Sequence of chain 1.A:
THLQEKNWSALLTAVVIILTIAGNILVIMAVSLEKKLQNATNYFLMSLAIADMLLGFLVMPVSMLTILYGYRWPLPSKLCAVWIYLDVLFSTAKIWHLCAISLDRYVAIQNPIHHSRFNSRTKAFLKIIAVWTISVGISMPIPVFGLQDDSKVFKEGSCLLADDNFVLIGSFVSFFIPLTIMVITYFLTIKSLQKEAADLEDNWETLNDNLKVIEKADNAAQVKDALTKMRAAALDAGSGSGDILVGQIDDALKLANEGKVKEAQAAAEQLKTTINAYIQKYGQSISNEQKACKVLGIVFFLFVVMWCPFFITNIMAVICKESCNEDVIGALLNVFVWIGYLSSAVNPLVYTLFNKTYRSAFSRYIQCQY

Binding-site contacts:
Ligand atom N06 contacts residue ASP89 of chain 1.A at 2.7 Å (salt-bridge).
Ligand atom C15 contacts residue SER93 of chain 1.A at 3.4 Å.
Ligand atom O14 contacts residue THR94 of chain 1.A at 3.6 Å (h-bond).
Ligand atom F20 contacts residue PHE305 of chain 1.A at 3.2 Å.
Ligand atom C27 contacts residue 1PE1 of chain 1.F at 3.7 Å.
Ligand atom C05 contacts residue ASP89 of chain 1.A at 3.2 Å.
Ligand atom C18 contacts residue PHE313 of chain 1.A at 3.7 Å (hydrophobic).
Ligand atom C17 contacts residue TRP309 of chain 1.A at 3.5 Å (hydrophobic).
Ligand atom C05 contacts residue TYR343 of chain 1.A at 3.6 Å (hydrophobic).
Ligand atom C12 contacts residue SER93 of chain 1.A at 3.7 Å.
Ligand atom C07 contacts residue TYR343 of chain 1.A at 3.4 Å (hydrophobic).
Ligand atom C08 contacts residue TRP309 of chain 1.A at 3.5 Å (hydrophobic).
Ligand atom C01 contacts residue SER65 of chain 1.A at 3.2 Å.
Ligand atom C11 contacts residue PHE312 of chain 1.A at 3.7 Å (hydrophobic).
Ligand atom N24 contacts residue LEU162 of chain 1.A at 3.4 Å.
Ligand atom C29 contacts residue LEU162 of chain 1.A at 3.6 Å (hydrophobic).
Ligand atom C15 contacts residue PHE313 of chain 1.A at 3.7 Å (hydrophobic).
Ligand atom C18 contacts residue TRP309 of chain 1.A at 3.5 Å (hydrophobic).
Ligand atom C28 contacts residue ASN336 of chain 1.A at 3.1 Å.
Ligand atom C21 contacts residue SER176 of chain 1.A at 3.5 Å.
Ligand atom C17 contacts residue PHE313 of chain 1.A at 3.4 Å (hydrophobic).
Ligand atom C26 contacts residue LEU335 of chain 1.A at 3.6 Å (hydrophobic).
Ligand atom O14 contacts residue SER93 of chain 1.A at 3.8 Å.
Ligand atom C27 contacts residue ASN336 of chain 1.A at 3.2 Å.
Ligand atom C18 contacts residue PHE305 of chain 1.A at 3.8 Å (hydrophobic).
Ligand atom C07 contacts residue ASP89 of chain 1.A at 3.1 Å.
Ligand atom C16 contacts residue SER93 of chain 1.A at 3.3 Å.
Ligand atom F20 contacts residue ILE97 of chain 1.A at 3.1 Å.
Ligand atom C08 contacts residue ASP89 of chain 1.A at 3.4 Å.
Ligand atom N06 contacts residue TYR343 of chain 1.A at 3.8 Å.
Ligand atom C16 contacts residue PHE313 of chain 1.A at 3.4 Å (hydrophobic).
Ligand atom C08 contacts residue SER93 of chain 1.A at 3.4 Å.
Ligand atom C17 contacts residue SER93 of chain 1.A at 3.7 Å.
Ligand atom C04 contacts residue ASP89 of chain 1.A at 3.5 Å.
Ligand atom F20 contacts residue SER176 of chain 1.A at 3.7 Å.
Ligand atom C25 contacts residue LEU162 of chain 1.A at 3.6 Å (hydrophobic).
Ligand atom C01 contacts residue TRP85 of chain 1.A at 3.5 Å (hydrophobic).
Ligand atom C07 contacts residue TRP309 of chain 1.A at 3.6 Å (hydrophobic).
Ligand atom F20 contacts residue PHE177 of chain 1.A at 3.5 Å.
Ligand atom C01 contacts residue TYR343 of chain 1.A at 3.8 Å (hydrophobic).

This protein binds this small molecule.
Small molecule (SMILES): Cc1nc2n(c(=O)c1CCN1CCC(c3noc4cc(F)ccc34)CC1)CCCC2